Sequence of chain 1.C:
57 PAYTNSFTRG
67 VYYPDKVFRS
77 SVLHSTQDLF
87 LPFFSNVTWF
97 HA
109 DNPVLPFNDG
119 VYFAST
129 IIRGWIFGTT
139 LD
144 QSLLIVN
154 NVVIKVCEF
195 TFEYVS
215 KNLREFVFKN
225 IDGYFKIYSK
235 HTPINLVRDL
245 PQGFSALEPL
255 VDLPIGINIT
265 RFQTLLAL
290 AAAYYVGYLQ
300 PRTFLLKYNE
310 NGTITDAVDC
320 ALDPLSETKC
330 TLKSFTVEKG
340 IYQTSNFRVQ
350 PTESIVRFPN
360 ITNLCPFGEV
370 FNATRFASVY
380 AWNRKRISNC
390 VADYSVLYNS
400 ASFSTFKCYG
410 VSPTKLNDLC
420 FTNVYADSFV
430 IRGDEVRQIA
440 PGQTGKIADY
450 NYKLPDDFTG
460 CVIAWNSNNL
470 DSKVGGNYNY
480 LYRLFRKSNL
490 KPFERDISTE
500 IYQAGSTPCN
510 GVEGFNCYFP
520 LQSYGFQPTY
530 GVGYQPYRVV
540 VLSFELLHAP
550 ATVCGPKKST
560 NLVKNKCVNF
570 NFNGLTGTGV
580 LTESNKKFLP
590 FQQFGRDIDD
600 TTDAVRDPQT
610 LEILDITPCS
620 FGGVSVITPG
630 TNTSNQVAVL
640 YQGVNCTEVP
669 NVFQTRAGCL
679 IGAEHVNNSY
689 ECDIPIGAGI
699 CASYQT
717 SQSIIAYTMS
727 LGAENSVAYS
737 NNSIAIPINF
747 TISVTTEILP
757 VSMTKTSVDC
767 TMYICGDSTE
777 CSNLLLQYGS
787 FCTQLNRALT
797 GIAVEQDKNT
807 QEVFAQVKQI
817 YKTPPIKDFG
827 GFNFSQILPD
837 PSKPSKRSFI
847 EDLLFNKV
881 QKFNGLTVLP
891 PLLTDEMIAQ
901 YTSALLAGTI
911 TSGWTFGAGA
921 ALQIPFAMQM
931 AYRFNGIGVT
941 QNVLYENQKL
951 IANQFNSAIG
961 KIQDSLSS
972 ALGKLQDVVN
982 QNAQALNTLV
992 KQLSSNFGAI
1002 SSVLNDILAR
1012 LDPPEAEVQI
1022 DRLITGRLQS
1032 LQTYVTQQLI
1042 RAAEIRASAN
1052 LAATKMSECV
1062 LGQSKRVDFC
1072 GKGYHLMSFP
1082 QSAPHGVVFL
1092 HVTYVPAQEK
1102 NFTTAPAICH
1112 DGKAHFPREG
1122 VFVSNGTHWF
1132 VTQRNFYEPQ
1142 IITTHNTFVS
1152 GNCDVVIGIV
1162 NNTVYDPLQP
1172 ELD

A small-molecule ligand and the protein it binds are described below.
Small molecule (SMILES): CC(=O)N[C@@H]1[C@@H](O)[C@H](O)[C@@H](CO)O[C@H]1O

Binding-site contacts:
Ligand atom C6 contacts residue GLN608 of chain 1.C at 3.6 Å.
Ligand atom C5 contacts residue ASN359 of chain 1.C at 3.7 Å.
Ligand atom C7 contacts residue GLN608 of chain 1.C at 4.0 Å.
Ligand atom C1 contacts residue GLN608 of chain 1.C at 4.5 Å.
Ligand atom O7 contacts residue GLN608 of chain 1.C at 2.8 Å (h-bond).
Ligand atom C5 contacts residue GLN608 of chain 1.C at 4.1 Å.
Ligand atom C1 contacts residue ASN359 of chain 1.C at 1.4 Å.
Ligand atom N2 contacts residue ASN359 of chain 1.C at 2.9 Å (h-bond).
Ligand atom C4 contacts residue ASN359 of chain 1.C at 4.2 Å.
Ligand atom O7 contacts residue ASN359 of chain 1.C at 3.7 Å.
Ligand atom C2 contacts residue ASN359 of chain 1.C at 2.5 Å.
Ligand atom C3 contacts residue GLN608 of chain 1.C at 4.1 Å.
Ligand atom C7 contacts residue ASN359 of chain 1.C at 3.5 Å.
Ligand atom O5 contacts residue ASN359 of chain 1.C at 2.4 Å (h-bond).
Ligand atom O5 contacts residue GLN608 of chain 1.C at 4.4 Å.
Ligand atom O6 contacts residue GLN608 of chain 1.C at 3.3 Å (h-bond).
Ligand atom C3 contacts residue ASN359 of chain 1.C at 3.8 Å.